Sequence of chain 1.I:
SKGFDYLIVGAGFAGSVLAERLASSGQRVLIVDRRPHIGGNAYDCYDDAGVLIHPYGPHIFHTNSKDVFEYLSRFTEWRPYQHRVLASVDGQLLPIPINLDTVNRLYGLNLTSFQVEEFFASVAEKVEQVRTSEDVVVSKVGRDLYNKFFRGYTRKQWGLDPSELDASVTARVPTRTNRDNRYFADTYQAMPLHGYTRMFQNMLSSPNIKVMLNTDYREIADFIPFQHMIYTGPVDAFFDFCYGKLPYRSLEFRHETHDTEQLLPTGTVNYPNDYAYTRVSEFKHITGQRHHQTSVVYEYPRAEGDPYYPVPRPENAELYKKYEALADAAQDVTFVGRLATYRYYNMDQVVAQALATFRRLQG

Binding-site contacts:
Ligand atom O4 contacts residue ASN296 of chain 1.I at 2.9 Å (h-bond).
Ligand atom O6' contacts residue ILE86 of chain 1.I at 3.1 Å.
Ligand atom C2' contacts residue FAD1 of chain 1.BA at 3.4 Å.
Ligand atom O4 contacts residue ILE122 of chain 1.I at 3.6 Å.
Ligand atom O1B contacts residue ARG305 of chain 1.I at 3.4 Å (salt-bridge).
Ligand atom O2D contacts residue THR180 of chain 1.I at 2.8 Å (h-bond).
Ligand atom O1B contacts residue TYR335 of chain 1.I at 2.7 Å (h-bond).
Ligand atom C3' contacts residue ARG198 of chain 1.I at 3.6 Å.
Ligand atom C2 contacts residue TYR179 of chain 1.I at 3.5 Å (hydrophobic).
Ligand atom N3 contacts residue PHE175 of chain 1.I at 2.9 Å (h-bond).
Ligand atom O3A contacts residue TYR370 of chain 1.I at 3.5 Å (h-bond).
Ligand atom O2B contacts residue ARG198 of chain 1.I at 3.5 Å (salt-bridge).
Ligand atom N3 contacts residue TYR179 of chain 1.I at 3.4 Å.
Ligand atom O1A contacts residue TYR209 of chain 1.I at 2.7 Å (h-bond).
Ligand atom C5' contacts residue ARG305 of chain 1.I at 3.2 Å.
Ligand atom O5' contacts residue FAD1 of chain 1.BA at 3.5 Å (h-bond).
Ligand atom O2 contacts residue TYR179 of chain 1.I at 3.4 Å.
Ligand atom C5 contacts residue ASN296 of chain 1.I at 3.5 Å.
Ligand atom O2A contacts residue ARG198 of chain 1.I at 3.0 Å (salt-bridge).
Ligand atom C2 contacts residue PHE176 of chain 1.I at 3.6 Å (hydrophobic).
Ligand atom O2B contacts residue TYR335 of chain 1.I at 3.6 Å.
Ligand atom C1' contacts residue FAD1 of chain 1.BA at 3.3 Å.
Ligand atom O2B contacts residue TYR370 of chain 1.I at 2.6 Å (h-bond).
Ligand atom O3' contacts residue ARG198 of chain 1.I at 3.0 Å (salt-bridge).
Ligand atom O2 contacts residue PHE176 of chain 1.I at 3.1 Å.
Ligand atom O5' contacts residue ARG305 of chain 1.I at 3.2 Å (salt-bridge).
Ligand atom C4 contacts residue ASN296 of chain 1.I at 3.5 Å.
Ligand atom O2 contacts residue PHE175 of chain 1.I at 3.4 Å (h-bond).
Ligand atom O3D contacts residue TRP184 of chain 1.I at 3.0 Å (h-bond).
Ligand atom O4' contacts residue FAD1 of chain 1.BA at 3.1 Å (h-bond).
Ligand atom O4' contacts residue PHE210 of chain 1.I at 2.8 Å.
Ligand atom C5 contacts residue TYR209 of chain 1.I at 3.5 Å (hydrophobic).
Ligand atom O2D contacts residue TRP184 of chain 1.I at 3.5 Å (h-bond).
Ligand atom C2D contacts residue THR180 of chain 1.I at 3.5 Å.
Ligand atom O2 contacts residue THR180 of chain 1.I at 3.4 Å (h-bond).
Ligand atom PB contacts residue TYR370 of chain 1.I at 3.4 Å.
Ligand atom O2' contacts residue ARG198 of chain 1.I at 2.9 Å (salt-bridge).
Ligand atom O3B contacts residue ARG305 of chain 1.I at 2.9 Å (salt-bridge).
Ligand atom O6' contacts residue HIS109 of chain 1.I at 3.5 Å.
Ligand atom O6' contacts residue FAD1 of chain 1.BA at 3.6 Å (h-bond).

This small molecule binds to this protein.
Small molecule (SMILES): O=c1ccn([C@@H]2O[C@H](CO[P](=O)(O)O[P](=O)(O)O[C@H]3O[C@H](CO)[C@H](O)[C@H](O)[C@H]3O)[C@@H](O)[C@H]2O)c(=O)[nH]1